The protein below binds the small molecule below.
Small molecule (SMILES): NCCSc1ncn[nH]1

Sequence of chain 20.A:
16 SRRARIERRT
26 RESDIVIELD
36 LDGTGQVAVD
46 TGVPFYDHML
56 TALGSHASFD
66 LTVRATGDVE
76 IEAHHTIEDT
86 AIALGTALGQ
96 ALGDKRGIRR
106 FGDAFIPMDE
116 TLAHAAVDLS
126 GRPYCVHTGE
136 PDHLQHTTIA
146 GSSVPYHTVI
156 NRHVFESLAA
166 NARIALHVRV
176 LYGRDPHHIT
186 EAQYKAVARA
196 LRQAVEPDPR

Binding-site contacts:
Ligand atom N3 contacts residue HIS80 of chain 11.A at 2.9 Å (h-bond).
Ligand atom C2 contacts residue ARG127 of chain 16.A at 3.5 Å.
Ligand atom N2 contacts residue HIS183 of chain 20.A at 3.4 Å (h-bond).
Ligand atom N1 contacts residue GLU27 of chain 11.A at 3.7 Å.
Ligand atom C4 contacts residue GLU186 of chain 20.A at 4.0 Å.
Ligand atom C3 contacts residue HIS80 of chain 11.A at 4.0 Å.
Ligand atom C4 contacts residue HIS183 of chain 20.A at 3.7 Å.
Ligand atom C3 contacts residue GLU83 of chain 11.A at 3.6 Å.
Ligand atom S1 contacts residue ARG127 of chain 16.A at 3.5 Å.
Ligand atom N1 contacts residue HIS80 of chain 11.A at 4.2 Å.
Ligand atom C3 contacts residue HIS79 of chain 11.A at 4.2 Å.
Ligand atom N3 contacts residue HIS182 of chain 20.A at 3.2 Å (h-bond).
Ligand atom N2 contacts residue GLU83 of chain 11.A at 3.2 Å (salt-bridge).
Ligand atom C4 contacts residue MET113 of chain 20.A at 3.6 Å (hydrophobic).
Ligand atom C4 contacts residue GLU83 of chain 11.A at 4.2 Å.
Ligand atom N2 contacts residue MET113 of chain 20.A at 3.6 Å.
Ligand atom S1 contacts residue GLU83 of chain 11.A at 3.5 Å (salt-bridge).
Ligand atom C4 contacts residue MN1 of chain 20.C at 3.3 Å.
Ligand atom N4 contacts residue MN1 of chain 20.C at 3.0 Å.
Ligand atom N4 contacts residue MET113 of chain 20.A at 3.2 Å.
Ligand atom S1 contacts residue MET113 of chain 20.A at 4.3 Å.
Ligand atom N2 contacts residue MN1 of chain 11.B at 2.2 Å.
Ligand atom C4 contacts residue HIS80 of chain 11.A at 3.6 Å.
Ligand atom C1 contacts residue GLU27 of chain 11.A at 4.1 Å.
Ligand atom N3 contacts residue MET113 of chain 20.A at 3.4 Å.
Ligand atom N3 contacts residue MN1 of chain 20.C at 2.2 Å.
Ligand atom C4 contacts residue HIS79 of chain 11.A at 3.1 Å.
Ligand atom S1 contacts residue MN1 of chain 11.B at 3.8 Å.
Ligand atom N2 contacts residue HIS80 of chain 11.A at 4.1 Å.
Ligand atom C3 contacts residue MN1 of chain 20.C at 4.2 Å.
Ligand atom C4 contacts residue MN1 of chain 11.B at 3.2 Å.
Ligand atom C3 contacts residue MET113 of chain 20.A at 3.4 Å (hydrophobic).
Ligand atom N2 contacts residue HIS79 of chain 11.A at 3.0 Å (h-bond).
Ligand atom N2 contacts residue MN1 of chain 20.C at 4.3 Å.
Ligand atom C3 contacts residue MN1 of chain 11.B at 3.2 Å.
Ligand atom N3 contacts residue GLU186 of chain 20.A at 3.1 Å (salt-bridge).
Ligand atom C4 contacts residue HIS182 of chain 20.A at 3.4 Å.
Ligand atom N4 contacts residue HIS80 of chain 11.A at 3.3 Å (h-bond).
Ligand atom N1 contacts residue ASP84 of chain 11.A at 4.2 Å.
Ligand atom N4 contacts residue GLU186 of chain 20.A at 3.8 Å.

Sequence of chain 16.A:
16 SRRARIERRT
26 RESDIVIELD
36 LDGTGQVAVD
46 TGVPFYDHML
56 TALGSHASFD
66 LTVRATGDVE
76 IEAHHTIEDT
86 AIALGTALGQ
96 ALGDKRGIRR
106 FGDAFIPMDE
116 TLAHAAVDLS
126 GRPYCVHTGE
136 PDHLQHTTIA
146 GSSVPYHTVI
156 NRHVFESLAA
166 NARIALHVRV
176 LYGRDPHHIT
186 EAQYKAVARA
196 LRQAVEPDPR

Sequence of chain 11.A:
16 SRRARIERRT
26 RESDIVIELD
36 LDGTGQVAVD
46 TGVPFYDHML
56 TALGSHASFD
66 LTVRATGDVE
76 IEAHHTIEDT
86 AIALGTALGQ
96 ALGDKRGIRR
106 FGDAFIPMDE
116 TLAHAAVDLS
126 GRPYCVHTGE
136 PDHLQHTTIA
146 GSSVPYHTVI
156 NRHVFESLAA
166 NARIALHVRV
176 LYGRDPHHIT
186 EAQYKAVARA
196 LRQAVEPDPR